Binding-site contacts:
Ligand atom C14 contacts residue ILE179 of chain 1.A at 3.7 Å (hydrophobic).
Ligand atom O22 contacts residue HIS165 of chain 1.A at 3.4 Å (h-bond).
Ligand atom C15 contacts residue ASP180 of chain 1.A at 3.5 Å.
Ligand atom C17 contacts residue ILE179 of chain 1.A at 3.9 Å (hydrophobic).
Ligand atom C10 contacts residue VAL58 of chain 1.A at 3.9 Å (hydrophobic).
Ligand atom O21 contacts residue LEU50 of chain 1.A at 3.3 Å (h-bond).
Ligand atom O22 contacts residue LEU50 of chain 1.A at 3.9 Å.
Ligand atom C07 contacts residue VAL58 of chain 1.A at 3.9 Å (hydrophobic).
Ligand atom C02 contacts residue HIS165 of chain 1.A at 3.8 Å.
Ligand atom C06 contacts residue HIS165 of chain 1.A at 3.4 Å.
Ligand atom C17 contacts residue PHE118 of chain 1.A at 3.3 Å (hydrophobic).
Ligand atom C15 contacts residue LYS73 of chain 1.A at 4.0 Å.
Ligand atom C01 contacts residue VAL58 of chain 1.A at 3.7 Å (hydrophobic).
Ligand atom O22 contacts residue GLY51 of chain 1.A at 3.5 Å.
Ligand atom O09 contacts residue VAL58 of chain 1.A at 4.0 Å.
Ligand atom C17 contacts residue ASP180 of chain 1.A at 3.9 Å.
Ligand atom O18 contacts residue ASP180 of chain 1.A at 4.0 Å.
Ligand atom O20 contacts residue ILE179 of chain 1.A at 4.0 Å.
Ligand atom C07 contacts residue ILE179 of chain 1.A at 3.8 Å (hydrophobic).
Ligand atom C16 contacts residue PHE118 of chain 1.A at 3.4 Å (hydrophobic).
Ligand atom C15 contacts residue ILE179 of chain 1.A at 4.0 Å (hydrophobic).
Ligand atom C11 contacts residue ILE179 of chain 1.A at 3.5 Å (hydrophobic).
Ligand atom O18 contacts residue PHE118 of chain 1.A at 2.7 Å.
Ligand atom O19 contacts residue ASP180 of chain 1.A at 2.9 Å.
Ligand atom C03 contacts residue VAL58 of chain 1.A at 3.7 Å (hydrophobic).
Ligand atom C02 contacts residue VAL58 of chain 1.A at 3.5 Å (hydrophobic).
Ligand atom C16 contacts residue ILE100 of chain 1.A at 4.0 Å (hydrophobic).
Ligand atom C16 contacts residue ILE179 of chain 1.A at 4.0 Å (hydrophobic).
Ligand atom C15 contacts residue PHE118 of chain 1.A at 3.9 Å (hydrophobic).
Ligand atom C12 contacts residue ILE179 of chain 1.A at 4.0 Å (hydrophobic).
Ligand atom C13 contacts residue VAL71 of chain 1.A at 3.5 Å (hydrophobic).
Ligand atom C04 contacts residue HIS165 of chain 1.A at 3.3 Å.
Ligand atom O19 contacts residue LYS73 of chain 1.A at 2.9 Å (salt-bridge).
Ligand atom C10 contacts residue LEU50 of chain 1.A at 3.8 Å (hydrophobic).
Ligand atom O18 contacts residue ILE100 of chain 1.A at 3.6 Å.
Ligand atom C04 contacts residue VAL58 of chain 1.A at 3.9 Å (hydrophobic).
Ligand atom C10 contacts residue VAL71 of chain 1.A at 3.6 Å (hydrophobic).
Ligand atom O20 contacts residue MET168 of chain 1.A at 3.6 Å.
Ligand atom C08 contacts residue VAL71 of chain 1.A at 4.0 Å (hydrophobic).
Ligand atom O09 contacts residue LEU50 of chain 1.A at 3.6 Å.

This small molecule binds to this protein.
Small molecule (SMILES): O=C1C=C2C[C@]3(O)COc4c(ccc(O)c4O)C3=C2C=C1O

Sequence of chain 1.A:
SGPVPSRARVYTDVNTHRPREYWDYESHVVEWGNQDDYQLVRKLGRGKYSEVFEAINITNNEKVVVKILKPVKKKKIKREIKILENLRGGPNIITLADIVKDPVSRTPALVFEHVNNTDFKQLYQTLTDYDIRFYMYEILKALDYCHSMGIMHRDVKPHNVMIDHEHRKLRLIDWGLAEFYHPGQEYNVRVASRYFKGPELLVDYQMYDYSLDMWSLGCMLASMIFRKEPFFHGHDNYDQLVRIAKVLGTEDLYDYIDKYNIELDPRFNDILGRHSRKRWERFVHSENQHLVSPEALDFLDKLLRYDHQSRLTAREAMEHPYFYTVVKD